A protein and the small-molecule ligand that binds it are described below.
Small molecule (SMILES): CC(=O)N[C@H]1[C@H](O[C@H]2[C@H](O)[C@@H](NC(C)=O)CO[C@@H]2CO)O[C@H](CO)[C@@H](O[C@@H]2O[C@H](CO)[C@@H](O)[C@H](O)[C@@H]2O)[C@@H]1O

Binding-site contacts:
Ligand atom C3 contacts residue NAG2 of chain 1.JB at 4.0 Å.
Ligand atom O5 contacts residue NAG2 of chain 1.JB at 4.1 Å.
Ligand atom O7 contacts residue ASN332 of chain 1.H at 3.5 Å (h-bond).
Ligand atom C1 contacts residue ASN332 of chain 1.H at 1.4 Å.
Ligand atom C5 contacts residue ASN332 of chain 1.H at 3.7 Å.
Ligand atom C6 contacts residue MAN5 of chain 1.JB at 4.4 Å.
Ligand atom C1 contacts residue SER357 of chain 1.H at 3.9 Å.
Ligand atom O5 contacts residue ASN332 of chain 1.H at 2.4 Å (h-bond).
Ligand atom O7 contacts residue SER357 of chain 1.H at 3.8 Å.
Ligand atom O5 contacts residue NAG2 of chain 1.JB at 4.5 Å.
Ligand atom C3 contacts residue ASN332 of chain 1.H at 3.7 Å.
Ligand atom C8 contacts residue SER333 of chain 1.H at 3.6 Å.
Ligand atom C7 contacts residue SER357 of chain 1.H at 4.5 Å.
Ligand atom C1 contacts residue NAG2 of chain 1.JB at 4.3 Å.
Ligand atom C5 contacts residue NAG2 of chain 1.JB at 3.4 Å.
Ligand atom O3 contacts residue NAG2 of chain 1.JB at 4.4 Å.
Ligand atom C6 contacts residue NAG2 of chain 1.JB at 3.8 Å.
Ligand atom C2 contacts residue ASN332 of chain 1.H at 2.4 Å.
Ligand atom N2 contacts residue ASN332 of chain 1.H at 2.8 Å (h-bond).
Ligand atom C2 contacts residue SER357 of chain 1.H at 4.2 Å.
Ligand atom O7 contacts residue NAG1 of chain 1.JB at 3.2 Å (h-bond).
Ligand atom O5 contacts residue SER357 of chain 1.H at 4.1 Å.
Ligand atom C7 contacts residue NAG1 of chain 1.JB at 4.3 Å.
Ligand atom C8 contacts residue ASN332 of chain 1.H at 4.4 Å.
Ligand atom C8 contacts residue THR341 of chain 1.H at 3.8 Å.
Ligand atom O7 contacts residue ASN355 of chain 1.H at 4.0 Å.
Ligand atom C4 contacts residue NAG2 of chain 1.JB at 3.9 Å.
Ligand atom C4 contacts residue ASN332 of chain 1.H at 4.2 Å.
Ligand atom O6 contacts residue MAN5 of chain 1.JB at 4.4 Å.
Ligand atom O6 contacts residue NAG1 of chain 1.KB at 3.4 Å.
Ligand atom C7 contacts residue SER333 of chain 1.H at 4.1 Å.
Ligand atom C6 contacts residue NAG1 of chain 1.KB at 3.7 Å.
Ligand atom C7 contacts residue ASN332 of chain 1.H at 3.3 Å.
Ligand atom O5 contacts residue NAG1 of chain 1.KB at 4.3 Å.
Ligand atom N2 contacts residue SER333 of chain 1.H at 3.7 Å.
Ligand atom O4 contacts residue NAG2 of chain 1.JB at 3.3 Å (h-bond).

Sequence of chain 1.H:
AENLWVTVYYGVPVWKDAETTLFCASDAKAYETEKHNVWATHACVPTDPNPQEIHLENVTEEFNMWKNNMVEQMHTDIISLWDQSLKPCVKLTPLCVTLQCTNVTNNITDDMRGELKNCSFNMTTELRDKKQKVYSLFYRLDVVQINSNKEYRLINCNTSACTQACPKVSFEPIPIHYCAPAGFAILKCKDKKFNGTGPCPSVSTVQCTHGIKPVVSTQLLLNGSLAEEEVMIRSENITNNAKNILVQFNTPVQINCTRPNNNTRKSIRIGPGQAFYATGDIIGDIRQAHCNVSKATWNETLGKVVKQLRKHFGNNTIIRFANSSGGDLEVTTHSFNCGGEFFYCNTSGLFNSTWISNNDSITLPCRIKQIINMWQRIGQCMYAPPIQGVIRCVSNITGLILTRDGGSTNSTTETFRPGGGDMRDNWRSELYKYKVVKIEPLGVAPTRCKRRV